Binding-site contacts:
Ligand atom O3 contacts residue KCX191 of chain 1.H at 2.8 Å (h-bond).
Ligand atom O7 contacts residue ASN111 of chain 1.G at 3.0 Å (h-bond).
Ligand atom C contacts residue ASN111 of chain 1.G at 3.3 Å.
Ligand atom O3 contacts residue HIS287 of chain 1.H at 2.9 Å (h-bond).
Ligand atom O7 contacts residue LYS166 of chain 1.H at 3.3 Å (salt-bridge).
Ligand atom O1P contacts residue THR53 of chain 1.G at 3.6 Å.
Ligand atom C contacts residue LYS166 of chain 1.H at 3.4 Å.
Ligand atom O2 contacts residue MG1 of chain 1.BA at 2.4 Å.
Ligand atom O4 contacts residue SER368 of chain 1.H at 3.0 Å (h-bond).
Ligand atom O2P contacts residue LYS166 of chain 1.H at 3.4 Å.
Ligand atom O1P contacts residue GLY370 of chain 1.H at 2.7 Å (h-bond).
Ligand atom O7 contacts residue LYS168 of chain 1.H at 2.6 Å (salt-bridge).
Ligand atom O1 contacts residue LYS166 of chain 1.H at 3.1 Å (salt-bridge).
Ligand atom O6P contacts residue ARG288 of chain 1.H at 2.9 Å (salt-bridge).
Ligand atom O2 contacts residue ASP193 of chain 1.H at 3.4 Å (salt-bridge).
Ligand atom C3 contacts residue KCX191 of chain 1.H at 3.0 Å.
Ligand atom O7 contacts residue ASP193 of chain 1.H at 3.0 Å (salt-bridge).
Ligand atom O2P contacts residue GLY394 of chain 1.H at 2.7 Å (h-bond).
Ligand atom O7 contacts residue GLU194 of chain 1.H at 3.1 Å (salt-bridge).
Ligand atom O6 contacts residue GLU48 of chain 1.G at 3.5 Å (salt-bridge).
Ligand atom O5P contacts residue HIS321 of chain 1.H at 2.7 Å (h-bond).
Ligand atom O3 contacts residue ASN111 of chain 1.G at 3.1 Å (h-bond).
Ligand atom O6 contacts residue ASN111 of chain 1.G at 3.5 Å (h-bond).
Ligand atom O1P contacts residue LYS329 of chain 1.H at 2.9 Å (salt-bridge).
Ligand atom O4P contacts residue ARG288 of chain 1.H at 2.9 Å (salt-bridge).
Ligand atom O2 contacts residue LYS166 of chain 1.H at 3.1 Å (salt-bridge).
Ligand atom C contacts residue MG1 of chain 1.BA at 2.7 Å.
Ligand atom O3 contacts residue GLU194 of chain 1.H at 3.1 Å (salt-bridge).
Ligand atom O2P contacts residue GLY393 of chain 1.H at 3.5 Å.
Ligand atom O7 contacts residue MG1 of chain 1.BA at 2.0 Å.
Ligand atom O2 contacts residue KCX191 of chain 1.H at 3.2 Å (h-bond).
Ligand atom O2 contacts residue ILE164 of chain 1.H at 3.4 Å.
Ligand atom O2P contacts residue THR53 of chain 1.G at 3.0 Å (h-bond).
Ligand atom O3P contacts residue GLY393 of chain 1.H at 2.7 Å (h-bond).
Ligand atom O6 contacts residue LYS329 of chain 1.H at 3.1 Å (salt-bridge).
Ligand atom O3 contacts residue MG1 of chain 1.BA at 2.2 Å.
Ligand atom O4 contacts residue GLY369 of chain 1.H at 3.0 Å (h-bond).
Ligand atom O5P contacts residue SER368 of chain 1.H at 3.4 Å (h-bond).
Ligand atom C3 contacts residue MG1 of chain 1.BA at 3.0 Å.
Ligand atom C2 contacts residue MG1 of chain 1.BA at 2.8 Å.

Sequence of chain 1.G:
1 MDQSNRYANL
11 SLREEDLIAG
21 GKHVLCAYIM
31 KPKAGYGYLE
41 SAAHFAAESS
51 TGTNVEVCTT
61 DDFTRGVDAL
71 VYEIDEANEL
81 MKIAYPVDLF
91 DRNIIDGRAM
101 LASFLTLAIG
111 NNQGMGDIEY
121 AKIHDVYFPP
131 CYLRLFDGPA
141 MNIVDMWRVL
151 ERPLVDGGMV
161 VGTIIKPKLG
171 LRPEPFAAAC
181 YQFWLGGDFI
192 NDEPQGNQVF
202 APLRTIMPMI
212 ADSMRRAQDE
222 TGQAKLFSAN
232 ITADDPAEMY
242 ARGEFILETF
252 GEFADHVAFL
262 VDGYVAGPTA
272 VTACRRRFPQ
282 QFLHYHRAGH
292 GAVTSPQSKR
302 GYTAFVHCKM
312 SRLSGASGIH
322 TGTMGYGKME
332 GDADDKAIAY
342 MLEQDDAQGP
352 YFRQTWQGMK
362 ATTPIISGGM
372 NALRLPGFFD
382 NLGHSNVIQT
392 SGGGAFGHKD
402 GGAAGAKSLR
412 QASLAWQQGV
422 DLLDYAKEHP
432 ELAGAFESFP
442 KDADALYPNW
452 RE

Sequence of chain 1.H:
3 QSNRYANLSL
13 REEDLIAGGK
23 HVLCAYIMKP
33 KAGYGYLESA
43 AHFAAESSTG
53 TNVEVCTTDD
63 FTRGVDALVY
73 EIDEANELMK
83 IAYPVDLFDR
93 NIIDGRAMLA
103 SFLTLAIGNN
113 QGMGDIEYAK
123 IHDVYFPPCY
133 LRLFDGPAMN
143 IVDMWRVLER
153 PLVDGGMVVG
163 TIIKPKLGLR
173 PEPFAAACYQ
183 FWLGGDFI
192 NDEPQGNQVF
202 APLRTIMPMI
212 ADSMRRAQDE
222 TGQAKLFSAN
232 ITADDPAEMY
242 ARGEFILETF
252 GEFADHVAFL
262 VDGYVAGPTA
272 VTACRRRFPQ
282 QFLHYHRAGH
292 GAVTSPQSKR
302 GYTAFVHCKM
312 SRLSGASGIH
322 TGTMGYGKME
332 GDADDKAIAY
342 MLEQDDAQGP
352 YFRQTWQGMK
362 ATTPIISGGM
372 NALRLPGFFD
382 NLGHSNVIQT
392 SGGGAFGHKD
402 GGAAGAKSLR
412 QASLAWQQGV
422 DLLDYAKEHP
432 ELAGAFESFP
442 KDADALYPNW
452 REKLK

This small molecule binds to this protein.
Small molecule (SMILES): O=C(O)[C@@](O)(COP(=O)(O)O)[C@H](O)[C@H](O)COP(=O)(O)O